Sequence of chain 1.A:
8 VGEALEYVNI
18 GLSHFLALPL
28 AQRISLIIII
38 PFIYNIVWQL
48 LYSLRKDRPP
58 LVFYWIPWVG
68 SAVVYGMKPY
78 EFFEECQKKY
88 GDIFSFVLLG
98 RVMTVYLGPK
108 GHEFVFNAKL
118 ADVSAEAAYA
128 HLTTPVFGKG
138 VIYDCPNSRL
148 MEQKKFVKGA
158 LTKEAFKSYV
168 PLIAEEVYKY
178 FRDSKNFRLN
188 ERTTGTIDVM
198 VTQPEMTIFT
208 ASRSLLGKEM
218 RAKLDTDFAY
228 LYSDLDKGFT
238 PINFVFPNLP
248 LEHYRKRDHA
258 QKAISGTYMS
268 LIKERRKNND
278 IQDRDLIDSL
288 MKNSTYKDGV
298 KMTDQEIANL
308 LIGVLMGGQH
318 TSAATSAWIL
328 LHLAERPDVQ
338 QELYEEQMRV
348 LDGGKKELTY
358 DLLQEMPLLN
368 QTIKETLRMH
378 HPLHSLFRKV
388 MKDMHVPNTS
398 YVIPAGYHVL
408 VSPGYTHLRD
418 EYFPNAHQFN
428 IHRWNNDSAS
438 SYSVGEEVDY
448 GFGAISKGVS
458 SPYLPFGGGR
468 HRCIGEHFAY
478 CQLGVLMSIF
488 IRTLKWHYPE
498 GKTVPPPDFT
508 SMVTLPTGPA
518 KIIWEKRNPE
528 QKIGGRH

Binding-site contacts:
Ligand atom CAT contacts residue ALA69 of chain 1.A at 2.9 Å (hydrophobic).
Ligand atom OAC contacts residue THR507 of chain 1.A at 3.5 Å.
Ligand atom CBN contacts residue GLY73 of chain 1.A at 3.7 Å.
Ligand atom CAG contacts residue GLY310 of chain 1.A at 3.5 Å.
Ligand atom CAM contacts residue THR507 of chain 1.A at 3.5 Å.
Ligand atom CAK contacts residue MET509 of chain 1.A at 3.1 Å (hydrophobic).
Ligand atom CBB contacts residue TYR126 of chain 1.A at 3.4 Å (hydrophobic).
Ligand atom OAD contacts residue VAL70 of chain 1.A at 3.7 Å.
Ligand atom CAQ contacts residue HEM1 of chain 1.B at 3.0 Å.
Ligand atom CAI contacts residue LEU380 of chain 1.A at 3.5 Å (hydrophobic).
Ligand atom NBE contacts residue THR318 of chain 1.A at 3.8 Å.
Ligand atom FAE contacts residue PHE134 of chain 1.A at 3.6 Å.
Ligand atom FAE contacts residue GLY314 of chain 1.A at 3.5 Å.
Ligand atom CAW contacts residue PHE384 of chain 1.A at 3.7 Å (hydrophobic).
Ligand atom CAX contacts residue MET509 of chain 1.A at 3.7 Å (hydrophobic).
Ligand atom CAS contacts residue HEM1 of chain 1.B at 3.0 Å.
Ligand atom NBW contacts residue GLY73 of chain 1.A at 3.7 Å.
Ligand atom C7 contacts residue TYR126 of chain 1.A at 3.7 Å (hydrophobic).
Ligand atom NBE contacts residue GLY314 of chain 1.A at 3.2 Å.
Ligand atom CAN contacts residue GLY73 of chain 1.A at 3.5 Å.
Ligand atom CBJ contacts residue HEM1 of chain 1.B at 3.7 Å.
Ligand atom CAQ contacts residue THR318 of chain 1.A at 3.5 Å.
Ligand atom NBF contacts residue ALA69 of chain 1.A at 3.1 Å (h-bond).
Ligand atom CAG contacts residue PHE134 of chain 1.A at 3.7 Å (hydrophobic).
Ligand atom CAY contacts residue HIS381 of chain 1.A at 3.5 Å.
Ligand atom NBD contacts residue HEM1 of chain 1.B at 2.1 Å.
Ligand atom CAJ contacts residue SER382 of chain 1.A at 3.5 Å.
Ligand atom FAF contacts residue ILE139 of chain 1.A at 3.2 Å.
Ligand atom CAI contacts residue MET509 of chain 1.A at 3.6 Å (hydrophobic).
Ligand atom CAQ contacts residue GLY314 of chain 1.A at 3.4 Å.
Ligand atom CAZ contacts residue PHE506 of chain 1.A at 3.7 Å (hydrophobic).
Ligand atom CAY contacts residue TYR72 of chain 1.A at 3.7 Å (hydrophobic).
Ligand atom CAZ contacts residue SER508 of chain 1.A at 3.3 Å.
Ligand atom FAF contacts residue GLY310 of chain 1.A at 3.5 Å.
Ligand atom CAT contacts residue GLY73 of chain 1.A at 3.7 Å.
Ligand atom CAZ contacts residue HIS381 of chain 1.A at 3.6 Å.
Ligand atom CAX contacts residue SER508 of chain 1.A at 3.6 Å.
Ligand atom FAE contacts residue PHE236 of chain 1.A at 3.3 Å.
Ligand atom CBO contacts residue HEM1 of chain 1.B at 3.5 Å.
Ligand atom CAL contacts residue TYR72 of chain 1.A at 3.4 Å (hydrophobic).

The protein below binds the small molecule below.
Small molecule (SMILES): CC[C@@H]([C@H](C)O)n1ncn(-c2ccc(N3CCN(c4ccc(OC[C@@H]5CO[C@@](Cn6cncn6)(c6ccc(F)cc6F)C5)cc4)CC3)cc2)c1=O